Sequence of chain 5.A:
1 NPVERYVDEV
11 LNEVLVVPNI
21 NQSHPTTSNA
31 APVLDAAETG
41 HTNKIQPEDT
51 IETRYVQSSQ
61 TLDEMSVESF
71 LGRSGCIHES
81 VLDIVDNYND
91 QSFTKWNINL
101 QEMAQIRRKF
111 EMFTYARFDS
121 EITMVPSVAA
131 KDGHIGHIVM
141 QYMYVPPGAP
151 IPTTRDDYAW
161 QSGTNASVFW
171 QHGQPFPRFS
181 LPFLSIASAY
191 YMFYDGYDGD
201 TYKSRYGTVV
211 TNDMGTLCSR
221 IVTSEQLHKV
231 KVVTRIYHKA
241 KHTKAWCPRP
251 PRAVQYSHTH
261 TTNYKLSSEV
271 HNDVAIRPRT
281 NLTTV

Sequence of chain 5.C:
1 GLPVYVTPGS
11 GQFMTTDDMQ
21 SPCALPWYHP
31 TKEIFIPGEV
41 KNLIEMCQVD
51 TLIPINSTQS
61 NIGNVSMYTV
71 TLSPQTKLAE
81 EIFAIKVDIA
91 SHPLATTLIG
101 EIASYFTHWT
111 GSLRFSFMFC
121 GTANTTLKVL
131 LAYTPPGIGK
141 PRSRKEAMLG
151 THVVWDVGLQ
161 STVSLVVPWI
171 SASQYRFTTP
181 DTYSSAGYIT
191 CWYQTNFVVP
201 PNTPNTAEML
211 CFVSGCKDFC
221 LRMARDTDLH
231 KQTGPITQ

Binding-site contacts:
Ligand atom C4B contacts residue PHE179 of chain 5.A at 3.8 Å (hydrophobic).
Ligand atom C5B contacts residue TYR144 of chain 5.A at 3.6 Å (hydrophobic).
Ligand atom C1A contacts residue TYR144 of chain 5.A at 3.1 Å (hydrophobic).
Ligand atom C2C contacts residue ILE98 of chain 5.A at 4.0 Å (hydrophobic).
Ligand atom C2A contacts residue TYR144 of chain 5.A at 3.7 Å (hydrophobic).
Ligand atom CM2 contacts residue ILE236 of chain 5.A at 4.0 Å (hydrophobic).
Ligand atom C2B contacts residue ILE98 of chain 5.A at 3.9 Å (hydrophobic).
Ligand atom C1B contacts residue ILE98 of chain 5.A at 3.6 Å (hydrophobic).
Ligand atom CM4 contacts residue PHE179 of chain 5.A at 3.9 Å (hydrophobic).
Ligand atom C1B contacts residue LEU181 of chain 5.A at 3.8 Å (hydrophobic).
Ligand atom C4 contacts residue TYR190 of chain 5.A at 3.8 Å (hydrophobic).
Ligand atom C2B contacts residue ILE122 of chain 5.A at 3.9 Å (hydrophobic).
Ligand atom C4B contacts residue LEU181 of chain 5.A at 3.8 Å (hydrophobic).
Ligand atom N2 contacts residue LEU100 of chain 5.A at 3.8 Å.
Ligand atom C6B contacts residue ILE98 of chain 5.A at 3.6 Å (hydrophobic).
Ligand atom C1A contacts residue PHE179 of chain 5.A at 3.5 Å (hydrophobic).
Ligand atom N2 contacts residue MET214 of chain 5.A at 3.8 Å.
Ligand atom CM2 contacts residue ILE122 of chain 5.A at 3.7 Å (hydrophobic).
Ligand atom O1B contacts residue ILE98 of chain 5.A at 2.9 Å.
Ligand atom O5A contacts residue PHE179 of chain 5.A at 3.7 Å.
Ligand atom C3 contacts residue LEU100 of chain 5.A at 3.9 Å (hydrophobic).
Ligand atom CM6 contacts residue LEU181 of chain 5.A at 3.7 Å (hydrophobic).
Ligand atom N3A contacts residue PHE179 of chain 5.A at 3.0 Å.
Ligand atom O1 contacts residue LEU100 of chain 5.A at 4.0 Å.
Ligand atom C1C contacts residue MET214 of chain 5.A at 3.7 Å (hydrophobic).
Ligand atom CM4 contacts residue VAL168 of chain 5.A at 3.5 Å (hydrophobic).
Ligand atom O5A contacts residue ALA166 of chain 5.A at 3.9 Å.
Ligand atom O5A contacts residue TYR144 of chain 5.A at 3.1 Å.
Ligand atom CM4 contacts residue TYR142 of chain 5.A at 3.1 Å (hydrophobic).
Ligand atom C4A contacts residue TYR144 of chain 5.A at 3.8 Å (hydrophobic).
Ligand atom C6B contacts residue LEU181 of chain 5.A at 3.3 Å (hydrophobic).
Ligand atom N3A contacts residue LEU217 of chain 5.A at 3.4 Å.
Ligand atom C2A contacts residue PHE179 of chain 5.A at 3.3 Å (hydrophobic).
Ligand atom CM6 contacts residue TYR144 of chain 5.A at 3.7 Å (hydrophobic).
Ligand atom CM6 contacts residue LEU184 of chain 5.A at 3.4 Å (hydrophobic).
Ligand atom CM3 contacts residue TYR190 of chain 5.A at 3.9 Å (hydrophobic).
Ligand atom C4A contacts residue PHE179 of chain 5.A at 3.3 Å (hydrophobic).
Ligand atom C5B contacts residue LEU181 of chain 5.A at 3.3 Å (hydrophobic).
Ligand atom O1 contacts residue MET214 of chain 5.A at 3.2 Å.
Ligand atom C5 contacts residue MET214 of chain 5.A at 3.6 Å (hydrophobic).

A protein and the small-molecule ligand that binds it are described below.
Small molecule (SMILES): Cc1cc(CCCOc2c(C)cc(-c3coc(C)n3)cc2C)on1